This protein binds this small molecule.
Small molecule (SMILES): Nc1ccccc1C(=O)O[C@H]1C[C@H](n2cnc3c(N)ncnc32)O[C@@H]1CO[P](=O)(O)O[P](=O)(O)OP(=O)(O)O

Sequence of chain 1.C:
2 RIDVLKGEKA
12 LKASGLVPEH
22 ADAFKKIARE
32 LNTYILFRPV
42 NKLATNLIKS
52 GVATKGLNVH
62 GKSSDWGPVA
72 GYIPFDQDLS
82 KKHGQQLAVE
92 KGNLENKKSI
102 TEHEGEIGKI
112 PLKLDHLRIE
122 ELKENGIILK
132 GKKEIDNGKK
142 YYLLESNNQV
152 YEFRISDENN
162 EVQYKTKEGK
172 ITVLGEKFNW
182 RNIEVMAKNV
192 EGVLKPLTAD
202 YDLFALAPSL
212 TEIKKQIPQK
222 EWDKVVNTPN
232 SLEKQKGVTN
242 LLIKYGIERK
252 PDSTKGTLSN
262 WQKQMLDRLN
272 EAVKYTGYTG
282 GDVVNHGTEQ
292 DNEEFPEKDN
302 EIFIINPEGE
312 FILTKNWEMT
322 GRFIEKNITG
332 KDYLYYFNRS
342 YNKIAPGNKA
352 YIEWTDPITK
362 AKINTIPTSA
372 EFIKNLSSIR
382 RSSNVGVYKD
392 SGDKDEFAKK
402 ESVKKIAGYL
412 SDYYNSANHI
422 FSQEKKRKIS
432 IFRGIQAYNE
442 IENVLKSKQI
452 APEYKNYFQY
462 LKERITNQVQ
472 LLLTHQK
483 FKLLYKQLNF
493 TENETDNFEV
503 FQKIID

Binding-site contacts:
Ligand atom O1A contacts residue HIS287 of chain 1.C at 3.5 Å (h-bond).
Ligand atom O2G contacts residue LYS82 of chain 1.C at 3.6 Å.
Ligand atom N9 contacts residue ASN293 of chain 1.C at 3.0 Å (h-bond).
Ligand atom C6' contacts residue PHE296 of chain 1.C at 3.6 Å (hydrophobic).
Ligand atom PA contacts residue LYS56 of chain 1.C at 3.6 Å.
Ligand atom O3A contacts residue LYS56 of chain 1.C at 3.2 Å (salt-bridge).
Ligand atom O3G contacts residue SER64 of chain 1.C at 3.4 Å (h-bond).
Ligand atom O2G contacts residue SER64 of chain 1.C at 2.3 Å (h-bond).
Ligand atom N2' contacts residue PHE296 of chain 1.C at 3.3 Å.
Ligand atom O1G contacts residue LYS56 of chain 1.C at 3.3 Å.
Ligand atom N7 contacts residue GLY288 of chain 1.C at 3.2 Å (h-bond).
Ligand atom C8 contacts residue HIS287 of chain 1.C at 3.5 Å.
Ligand atom N7 contacts residue HIS287 of chain 1.C at 3.2 Å (h-bond).
Ligand atom O1' contacts residue HIS61 of chain 1.C at 3.0 Å (h-bond).
Ligand atom O1G contacts residue ALA200 of chain 1.C at 3.6 Å.
Ligand atom O4' contacts residue ASN293 of chain 1.C at 3.0 Å (h-bond).
Ligand atom PG contacts residue SER64 of chain 1.C at 3.6 Å.
Ligand atom O3' contacts residue HIS61 of chain 1.C at 3.5 Å.
Ligand atom O3G contacts residue LYS56 of chain 1.C at 2.5 Å (salt-bridge).
Ligand atom O2A contacts residue VAL60 of chain 1.C at 3.3 Å (h-bond).
Ligand atom O2A contacts residue LYS56 of chain 1.C at 2.7 Å (salt-bridge).
Ligand atom N6 contacts residue THR258 of chain 1.C at 3.5 Å (h-bond).
Ligand atom C' contacts residue HIS61 of chain 1.C at 3.2 Å.
Ligand atom C1' contacts residue PHE296 of chain 1.C at 3.5 Å (hydrophobic).
Ligand atom O2B contacts residue ASP203 of chain 1.C at 2.4 Å (salt-bridge).
Ligand atom C4 contacts residue ASN293 of chain 1.C at 3.4 Å.
Ligand atom C4' contacts residue GLU96 of chain 1.C at 3.4 Å.
Ligand atom C3B contacts residue HIS61 of chain 1.C at 3.6 Å.
Ligand atom O1B contacts residue ARG39 of chain 1.C at 3.4 Å (salt-bridge).
Ligand atom C3' contacts residue GLU96 of chain 1.C at 3.4 Å.
Ligand atom N6 contacts residue ASP292 of chain 1.C at 3.6 Å.
Ligand atom O3G contacts residue LYS63 of chain 1.C at 3.6 Å.
Ligand atom O1A contacts residue ASP203 of chain 1.C at 3.2 Å (salt-bridge).
Ligand atom N3 contacts residue ASN293 of chain 1.C at 3.2 Å (h-bond).
Ligand atom C1B contacts residue ASN293 of chain 1.C at 2.8 Å.
Ligand atom N6 contacts residue THR289 of chain 1.C at 3.4 Å (h-bond).
Ligand atom C4' contacts residue LYS92 of chain 1.C at 3.1 Å.
Ligand atom C2' contacts residue PHE296 of chain 1.C at 3.5 Å (hydrophobic).
Ligand atom O1B contacts residue LYS63 of chain 1.C at 3.6 Å.
Ligand atom O1A contacts residue YB1 of chain 1.J at 2.5 Å.